This small molecule binds to this protein.
Small molecule (SMILES): CC(=O)N[C@@H]1[C@@H](O)[C@H](O)[C@@H](CO)O[C@H]1O

Binding-site contacts:
Ligand atom C7 contacts residue ASN121 of chain 1.A at 4.2 Å.
Ligand atom C1 contacts residue ASN121 of chain 1.A at 1.4 Å.
Ligand atom O6 contacts residue MET12 of chain 1.A at 3.2 Å.
Ligand atom C1 contacts residue GLN208 of chain 1.A at 3.4 Å.
Ligand atom C3 contacts residue GLN208 of chain 1.A at 4.2 Å.
Ligand atom C7 contacts residue GLN208 of chain 1.A at 4.4 Å.
Ligand atom C5 contacts residue ASN121 of chain 1.A at 3.6 Å.
Ligand atom C3 contacts residue ASN121 of chain 1.A at 3.8 Å.
Ligand atom O5 contacts residue LEU206 of chain 1.A at 4.2 Å.
Ligand atom O5 contacts residue GLN208 of chain 1.A at 2.8 Å (h-bond).
Ligand atom C6 contacts residue MET12 of chain 1.A at 3.8 Å (hydrophobic).
Ligand atom O7 contacts residue GLN208 of chain 1.A at 4.3 Å.
Ligand atom N2 contacts residue GLN208 of chain 1.A at 4.0 Å.
Ligand atom C5 contacts residue GLN208 of chain 1.A at 3.8 Å.
Ligand atom C6 contacts residue GLN208 of chain 1.A at 4.0 Å.
Ligand atom C4 contacts residue GLN208 of chain 1.A at 4.0 Å.
Ligand atom N2 contacts residue ASN121 of chain 1.A at 3.0 Å (h-bond).
Ligand atom C2 contacts residue ASN121 of chain 1.A at 2.4 Å.
Ligand atom C2 contacts residue GLN208 of chain 1.A at 3.3 Å.
Ligand atom O5 contacts residue ASN121 of chain 1.A at 2.3 Å (h-bond).
Ligand atom O3 contacts residue GLN208 of chain 1.A at 4.4 Å.
Ligand atom C4 contacts residue ASN121 of chain 1.A at 4.1 Å.
Ligand atom C8 contacts residue LEU210 of chain 1.A at 4.4 Å (hydrophobic).

Sequence of chain 1.A:
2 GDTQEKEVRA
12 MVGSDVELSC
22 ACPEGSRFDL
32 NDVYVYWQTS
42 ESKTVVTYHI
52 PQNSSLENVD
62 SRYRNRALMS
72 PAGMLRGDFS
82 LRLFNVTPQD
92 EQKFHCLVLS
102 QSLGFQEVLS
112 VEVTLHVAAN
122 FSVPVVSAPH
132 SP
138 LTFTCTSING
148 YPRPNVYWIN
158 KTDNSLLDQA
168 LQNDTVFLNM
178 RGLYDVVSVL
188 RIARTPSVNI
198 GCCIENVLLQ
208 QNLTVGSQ